Sequence of chain 24.G:
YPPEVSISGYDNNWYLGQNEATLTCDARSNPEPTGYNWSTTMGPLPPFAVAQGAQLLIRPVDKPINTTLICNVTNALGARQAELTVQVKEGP

The small molecule below binds the protein below.
Small molecule (SMILES): CC(=O)N[C@@H]1[C@@H](O)[C@H](O)[C@@H](CO)O[C@H]1O

Binding-site contacts:
Ligand atom C1 contacts residue ASN72 of chain 24.G at 1.5 Å.
Ligand atom C7 contacts residue ASN72 of chain 24.G at 3.5 Å.
Ligand atom C7 contacts residue GLN81 of chain 24.G at 3.8 Å.
Ligand atom N2 contacts residue GLN81 of chain 24.G at 4.3 Å.
Ligand atom O5 contacts residue ASN72 of chain 24.G at 2.4 Å (h-bond).
Ligand atom C6 contacts residue THR74 of chain 24.G at 3.7 Å.
Ligand atom C3 contacts residue ASN72 of chain 24.G at 4.0 Å.
Ligand atom C2 contacts residue ASN72 of chain 24.G at 2.6 Å.
Ligand atom O7 contacts residue ASN72 of chain 24.G at 3.3 Å (h-bond).
Ligand atom C4 contacts residue ASN72 of chain 24.G at 4.3 Å.
Ligand atom O5 contacts residue THR74 of chain 24.G at 4.0 Å.
Ligand atom C8 contacts residue GLN81 of chain 24.G at 3.2 Å.
Ligand atom C1 contacts residue ALA79 of chain 24.G at 4.3 Å (hydrophobic).
Ligand atom N2 contacts residue ASN72 of chain 24.G at 3.2 Å (h-bond).
Ligand atom C5 contacts residue THR74 of chain 24.G at 3.9 Å.
Ligand atom C5 contacts residue ASN72 of chain 24.G at 3.7 Å.
Ligand atom O7 contacts residue GLN81 of chain 24.G at 3.9 Å.